Binding-site contacts:
Ligand atom N46 contacts residue MG1 of chain 1.IH at 3.8 Å.

A protein and the small-molecule ligand that binds it are described below.
Small molecule (SMILES): [H]/N=C(/N)CCCCNCCCNC(=O)CNC(=O)C[C@@H](O)[C@@H](N)CCC[C@@H](NC(=O)[C@H](CN)NC(=O)[C@@H](O)CNC(=O)C[C@H](N)c1ccc(O)cc1)C(=O)O